Binding-site contacts:
Ligand atom C3 contacts residue ASN239 of chain 1.A at 3.8 Å.
Ligand atom C4 contacts residue ASN239 of chain 1.A at 4.3 Å.
Ligand atom C7 contacts residue ASN239 of chain 1.A at 3.8 Å.
Ligand atom C5 contacts residue ASN239 of chain 1.A at 3.7 Å.
Ligand atom C2 contacts residue ASN239 of chain 1.A at 2.5 Å.
Ligand atom O7 contacts residue ASN239 of chain 1.A at 3.9 Å.
Ligand atom C1 contacts residue ASN239 of chain 1.A at 1.4 Å.
Ligand atom O5 contacts residue ASN239 of chain 1.A at 2.4 Å (h-bond).
Ligand atom N2 contacts residue ASN239 of chain 1.A at 2.9 Å (h-bond).

Sequence of chain 1.A:
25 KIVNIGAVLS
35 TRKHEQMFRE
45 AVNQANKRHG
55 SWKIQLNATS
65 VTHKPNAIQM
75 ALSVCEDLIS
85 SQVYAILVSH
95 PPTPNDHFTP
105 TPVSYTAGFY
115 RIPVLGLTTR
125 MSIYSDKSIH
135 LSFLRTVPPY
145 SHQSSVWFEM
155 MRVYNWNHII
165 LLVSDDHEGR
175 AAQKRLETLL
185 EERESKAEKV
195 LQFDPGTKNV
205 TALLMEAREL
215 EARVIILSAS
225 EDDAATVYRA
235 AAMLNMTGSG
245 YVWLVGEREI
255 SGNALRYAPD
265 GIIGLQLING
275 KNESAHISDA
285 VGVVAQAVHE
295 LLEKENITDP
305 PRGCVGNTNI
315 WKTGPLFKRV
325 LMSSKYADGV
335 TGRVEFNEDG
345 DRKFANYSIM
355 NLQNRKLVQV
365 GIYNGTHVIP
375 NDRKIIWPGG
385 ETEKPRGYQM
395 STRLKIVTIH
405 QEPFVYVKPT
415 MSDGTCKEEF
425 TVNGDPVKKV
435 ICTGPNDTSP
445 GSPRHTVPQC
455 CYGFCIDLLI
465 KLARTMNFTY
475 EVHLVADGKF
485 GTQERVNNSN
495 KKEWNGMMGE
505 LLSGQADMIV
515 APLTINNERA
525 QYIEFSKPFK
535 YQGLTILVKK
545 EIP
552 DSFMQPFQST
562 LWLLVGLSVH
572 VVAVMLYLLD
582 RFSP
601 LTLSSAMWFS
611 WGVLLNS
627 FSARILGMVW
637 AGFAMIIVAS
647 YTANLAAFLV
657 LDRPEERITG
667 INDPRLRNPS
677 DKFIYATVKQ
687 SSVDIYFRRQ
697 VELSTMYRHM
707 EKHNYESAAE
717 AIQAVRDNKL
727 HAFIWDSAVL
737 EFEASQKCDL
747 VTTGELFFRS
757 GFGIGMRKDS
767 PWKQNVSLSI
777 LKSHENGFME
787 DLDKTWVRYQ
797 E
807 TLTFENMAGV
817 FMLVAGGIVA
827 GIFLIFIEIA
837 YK

The small molecule below binds the protein below.
Small molecule (SMILES): CC(=O)N[C@@H]1[C@@H](O)[C@H](O)[C@@H](CO)O[C@H]1O